Binding-site contacts:
Ligand atom CB contacts residue TYR148 of chain 1.H at 3.9 Å (hydrophobic).
Ligand atom CG contacts residue TRP27 of chain 1.H at 3.6 Å (hydrophobic).
Ligand atom CD contacts residue TYR154 of chain 1.H at 4.0 Å (hydrophobic).
Ligand atom CD contacts residue GLY25 of chain 1.H at 3.3 Å.
Ligand atom CD contacts residue TYR30 of chain 1.H at 3.5 Å (hydrophobic).
Ligand atom CB contacts residue TRP27 of chain 1.H at 3.8 Å (hydrophobic).
Ligand atom CD contacts residue TRP55 of chain 1.H at 4.3 Å (hydrophobic).
Ligand atom CG contacts residue TYR30 of chain 1.H at 3.7 Å (hydrophobic).
Ligand atom CG contacts residue LEU149 of chain 1.H at 3.5 Å (hydrophobic).
Ligand atom CB contacts residue TRP55 of chain 1.H at 3.5 Å (hydrophobic).
Ligand atom CD contacts residue TYR148 of chain 1.H at 3.8 Å (hydrophobic).
Ligand atom N contacts residue TYR154 of chain 1.H at 4.2 Å.
Ligand atom CG contacts residue TYR154 of chain 1.H at 4.0 Å (hydrophobic).
Ligand atom O contacts residue GLN34 of chain 1.H at 3.8 Å.
Ligand atom CB contacts residue TYR30 of chain 1.H at 4.0 Å (hydrophobic).
Ligand atom CD contacts residue SER26 of chain 1.H at 4.0 Å.
Ligand atom CG contacts residue TRP55 of chain 1.H at 4.0 Å (hydrophobic).
Ligand atom CG contacts residue LEU145 of chain 1.H at 3.9 Å (hydrophobic).
Ligand atom O contacts residue TYR154 of chain 1.H at 3.3 Å.
Ligand atom CD contacts residue LEU149 of chain 1.H at 3.7 Å (hydrophobic).
Ligand atom CG contacts residue GLY25 of chain 1.H at 3.1 Å.
Ligand atom C contacts residue TYR148 of chain 1.H at 3.6 Å (hydrophobic).
Ligand atom O contacts residue TYR148 of chain 1.H at 2.5 Å (h-bond).
Ligand atom CG contacts residue GLN34 of chain 1.H at 3.6 Å.
Ligand atom O contacts residue TRP27 of chain 1.H at 3.0 Å (h-bond).
Ligand atom CA contacts residue TYR30 of chain 1.H at 3.4 Å (hydrophobic).
Ligand atom N contacts residue TYR148 of chain 1.H at 3.8 Å.
Ligand atom CD contacts residue GLN34 of chain 1.H at 3.8 Å.
Ligand atom CB contacts residue GLN34 of chain 1.H at 4.3 Å.
Ligand atom O contacts residue TYR30 of chain 1.H at 2.7 Å (h-bond).
Ligand atom C contacts residue TYR30 of chain 1.H at 3.6 Å (hydrophobic).
Ligand atom CA contacts residue TRP27 of chain 1.H at 3.6 Å (hydrophobic).
Ligand atom N contacts residue TRP27 of chain 1.H at 3.8 Å.
Ligand atom N contacts residue TYR30 of chain 1.H at 3.7 Å.
Ligand atom CG contacts residue SER26 of chain 1.H at 3.4 Å.
Ligand atom C contacts residue TRP27 of chain 1.H at 4.1 Å (hydrophobic).
Ligand atom CA contacts residue TYR148 of chain 1.H at 4.0 Å (hydrophobic).
Ligand atom CB contacts residue TYR154 of chain 1.H at 3.8 Å (hydrophobic).
Ligand atom CD contacts residue TRP27 of chain 1.H at 3.7 Å (hydrophobic).
Ligand atom CG contacts residue TYR148 of chain 1.H at 4.1 Å (hydrophobic).

Sequence of chain 1.H:
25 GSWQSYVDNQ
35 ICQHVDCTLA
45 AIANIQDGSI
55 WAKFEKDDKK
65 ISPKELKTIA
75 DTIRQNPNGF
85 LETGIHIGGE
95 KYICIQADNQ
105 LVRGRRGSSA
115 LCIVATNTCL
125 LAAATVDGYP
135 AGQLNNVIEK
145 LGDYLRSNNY

This small molecule binds to this protein.
Small molecule (SMILES): O=C(O)[C@@H]1CCCN1C(=O)[C@@H]1CCCN1C(=O)[C@@H]1CCCN1C(=O)[C@@H]1CCCN1C(=O)[C@@H]1CCCN1C(=O)[C@@H]1CCCN1C(=O)[C@@H]1CCCN1C(=O)[C@@H]1CCCN1C(=O)[C@@H]1CCCN1C(=O)[C@@H]1CCCN1C(=O)[C@@H]1CCCN1C(=O)[C@@H]1CCCN1